Binding-site contacts:
Ligand atom C5 contacts residue ASN70 of chain 6.F at 3.7 Å.
Ligand atom C4 contacts residue ASN70 of chain 6.F at 4.2 Å.
Ligand atom C6 contacts residue ARG33 of chain 6.F at 4.1 Å.
Ligand atom C1 contacts residue ARG33 of chain 6.F at 4.2 Å.
Ligand atom O7 contacts residue PRO31 of chain 6.F at 3.2 Å (h-bond).
Ligand atom O6 contacts residue ARG33 of chain 6.F at 3.6 Å.
Ligand atom N2 contacts residue PRO31 of chain 6.F at 2.8 Å (h-bond).
Ligand atom C7 contacts residue ASN70 of chain 6.F at 3.1 Å.
Ligand atom O7 contacts residue ASN70 of chain 6.F at 3.3 Å (h-bond).
Ligand atom O7 contacts residue SER71 of chain 6.F at 4.2 Å.
Ligand atom C8 contacts residue ASN70 of chain 6.F at 3.6 Å.
Ligand atom C2 contacts residue PRO31 of chain 6.F at 3.9 Å (hydrophobic).
Ligand atom N2 contacts residue ASN32 of chain 6.F at 4.2 Å.
Ligand atom C3 contacts residue ASN70 of chain 6.F at 3.8 Å.
Ligand atom O3 contacts residue PRO31 of chain 6.F at 4.0 Å.
Ligand atom O5 contacts residue ASN70 of chain 6.F at 2.4 Å (h-bond).
Ligand atom C5 contacts residue ARG33 of chain 6.F at 4.1 Å.
Ligand atom C1 contacts residue ASN70 of chain 6.F at 1.4 Å.
Ligand atom C3 contacts residue PRO31 of chain 6.F at 4.0 Å (hydrophobic).
Ligand atom C2 contacts residue ASN70 of chain 6.F at 2.5 Å.
Ligand atom N2 contacts residue ASN70 of chain 6.F at 2.9 Å (h-bond).
Ligand atom C7 contacts residue PRO31 of chain 6.F at 3.4 Å (hydrophobic).

The protein below binds the small molecule below.
Small molecule (SMILES): CC(=O)N[C@@H]1[C@@H](O)[C@H](O)[C@@H](CO)O[C@H]1O

Sequence of chain 6.F:
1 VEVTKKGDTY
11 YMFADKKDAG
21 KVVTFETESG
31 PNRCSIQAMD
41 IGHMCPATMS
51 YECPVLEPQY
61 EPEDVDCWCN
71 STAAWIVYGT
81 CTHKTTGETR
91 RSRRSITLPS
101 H